The protein below binds the small molecule below.
Small molecule (SMILES): CC(C)C[C@H](NC(=O)[C@@H]1CCCN1C(=O)[C@@H](N)C(C)C)C(=O)N[C@@H](CO)C(=O)N[C@@H](CCCN=C(N)N)C(=O)N[C@H](C(=O)N[C@H](C(=O)N[C@H](C=O)CCCN=C(N)N)C(C)C)[C@@H](C)O

Binding-site contacts:
Ligand atom CG2 contacts residue GLN342 of chain 1.D at 3.7 Å.
Ligand atom CB contacts residue TYR198 of chain 1.D at 3.2 Å (hydrophobic).
Ligand atom O contacts residue SER442 of chain 1.D at 3.3 Å (h-bond).
Ligand atom CB contacts residue TRP247 of chain 1.D at 3.6 Å (hydrophobic).
Ligand atom OG contacts residue LEU194 of chain 1.D at 3.5 Å.
Ligand atom CD1 contacts residue TRP247 of chain 1.D at 3.6 Å (hydrophobic).
Ligand atom CB contacts residue GLN342 of chain 1.D at 3.3 Å.
Ligand atom CB contacts residue ASP190 of chain 1.D at 3.5 Å.
Ligand atom NH2 contacts residue CYS428 of chain 1.D at 2.5 Å (h-bond).
Ligand atom CG2 contacts residue TYR409 of chain 1.D at 3.3 Å (hydrophobic).
Ligand atom CB contacts residue TYR446 of chain 1.D at 3.4 Å (hydrophobic).
Ligand atom NE contacts residue GLU431 of chain 1.D at 3.7 Å.
Ligand atom CG contacts residue ARG354 of chain 1.D at 3.5 Å.
Ligand atom CZ contacts residue CYS428 of chain 1.D at 3.5 Å (hydrophobic).
Ligand atom CA contacts residue TYR446 of chain 1.D at 3.4 Å (hydrophobic).
Ligand atom CD contacts residue TYR446 of chain 1.D at 3.4 Å (hydrophobic).
Ligand atom CB contacts residue PHE269 of chain 1.D at 3.6 Å (hydrophobic).
Ligand atom OG1 contacts residue GLN342 of chain 1.D at 2.8 Å (h-bond).
Ligand atom CA contacts residue TYR198 of chain 1.D at 3.7 Å (hydrophobic).
Ligand atom CG1 contacts residue TYR446 of chain 1.D at 3.1 Å (hydrophobic).
Ligand atom CB contacts residue TYR446 of chain 1.D at 3.6 Å (hydrophobic).
Ligand atom CG contacts residue TYR446 of chain 1.D at 3.1 Å (hydrophobic).
Ligand atom NH1 contacts residue GLN342 of chain 1.D at 3.2 Å.
Ligand atom N contacts residue TYR446 of chain 1.D at 3.0 Å (h-bond).
Ligand atom CD contacts residue TRP247 of chain 1.D at 3.4 Å (hydrophobic).
Ligand atom C contacts residue TYR446 of chain 1.D at 3.2 Å (hydrophobic).
Ligand atom CG1 contacts residue TYR409 of chain 1.D at 3.4 Å (hydrophobic).
Ligand atom CB contacts residue TYR409 of chain 1.D at 3.7 Å (hydrophobic).
Ligand atom NH1 contacts residue CYS428 of chain 1.D at 3.3 Å (h-bond).
Ligand atom CG1 contacts residue GLU431 of chain 1.D at 3.4 Å.
Ligand atom CD2 contacts residue TYR343 of chain 1.D at 3.1 Å (hydrophobic).
Ligand atom CG contacts residue GLU431 of chain 1.D at 3.5 Å.
Ligand atom OG contacts residue ASP190 of chain 1.D at 3.1 Å (salt-bridge).
Ligand atom NH2 contacts residue ARG350 of chain 1.D at 2.9 Å (salt-bridge).
Ligand atom CG contacts residue PHE269 of chain 1.D at 3.5 Å (hydrophobic).
Ligand atom CG contacts residue TRP247 of chain 1.D at 3.6 Å (hydrophobic).
Ligand atom O contacts residue ASP435 of chain 1.D at 3.6 Å.
Ligand atom CD contacts residue PHE269 of chain 1.D at 3.5 Å (hydrophobic).
Ligand atom O contacts residue TYR446 of chain 1.D at 3.4 Å (h-bond).
Ligand atom CA contacts residue LYS438 of chain 1.D at 3.5 Å.

Sequence of chain 1.D:
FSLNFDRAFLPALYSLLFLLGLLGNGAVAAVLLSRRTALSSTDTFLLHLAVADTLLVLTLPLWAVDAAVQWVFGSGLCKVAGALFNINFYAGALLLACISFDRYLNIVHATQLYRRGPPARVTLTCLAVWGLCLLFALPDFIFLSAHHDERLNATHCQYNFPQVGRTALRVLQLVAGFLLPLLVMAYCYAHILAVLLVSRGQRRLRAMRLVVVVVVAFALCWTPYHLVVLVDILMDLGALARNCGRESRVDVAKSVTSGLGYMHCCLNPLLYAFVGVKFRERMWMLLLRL